Sequence of chain 1.J:
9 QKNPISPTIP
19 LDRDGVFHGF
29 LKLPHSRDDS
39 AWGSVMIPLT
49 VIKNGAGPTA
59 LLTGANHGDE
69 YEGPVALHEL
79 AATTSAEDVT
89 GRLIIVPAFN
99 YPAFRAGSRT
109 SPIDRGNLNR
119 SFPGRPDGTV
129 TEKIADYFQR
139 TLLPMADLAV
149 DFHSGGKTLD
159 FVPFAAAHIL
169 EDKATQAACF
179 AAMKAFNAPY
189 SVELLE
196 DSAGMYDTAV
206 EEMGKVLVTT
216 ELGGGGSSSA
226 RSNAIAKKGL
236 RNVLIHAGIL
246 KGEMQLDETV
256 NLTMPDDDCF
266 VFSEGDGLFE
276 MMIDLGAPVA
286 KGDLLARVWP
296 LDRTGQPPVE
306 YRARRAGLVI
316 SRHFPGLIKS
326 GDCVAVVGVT

A protein and the small-molecule ligand that binds it are described below.
Small molecule (SMILES): NCC[C@H](N)C(=O)O

Binding-site contacts:
Ligand atom ND contacts residue ZN1 of chain 1.CA at 4.3 Å.
Ligand atom CG contacts residue ARG107 of chain 1.J at 4.2 Å.
Ligand atom OXT contacts residue HIS151 of chain 1.J at 3.3 Å (h-bond).
Ligand atom C contacts residue ARG107 of chain 1.J at 3.9 Å.
Ligand atom O contacts residue ZN1 of chain 1.CA at 3.2 Å.
Ligand atom CB contacts residue SER152 of chain 1.J at 4.3 Å.
Ligand atom ND contacts residue PHE159 of chain 1.J at 4.5 Å.
Ligand atom CB contacts residue LEU157 of chain 1.J at 4.5 Å (hydrophobic).
Ligand atom O contacts residue HIS151 of chain 1.J at 4.2 Å.
Ligand atom OXT contacts residue HIS65 of chain 1.J at 4.2 Å.
Ligand atom ND contacts residue GLU68 of chain 1.J at 4.0 Å.
Ligand atom CA contacts residue ZN1 of chain 1.CA at 4.5 Å.
Ligand atom C contacts residue HIS65 of chain 1.J at 4.1 Å.
Ligand atom CB contacts residue GLU216 of chain 1.J at 3.2 Å.
Ligand atom CG contacts residue SER152 of chain 1.J at 3.2 Å.
Ligand atom CA contacts residue GLU216 of chain 1.J at 3.7 Å.
Ligand atom ND contacts residue LEU157 of chain 1.J at 3.9 Å.
Ligand atom CG contacts residue LEU157 of chain 1.J at 4.2 Å (hydrophobic).
Ligand atom ND contacts residue SER152 of chain 1.J at 3.8 Å.
Ligand atom C contacts residue ZN1 of chain 1.CA at 3.1 Å.
Ligand atom C contacts residue GLU216 of chain 1.J at 3.6 Å.
Ligand atom ND contacts residue ARG107 of chain 1.J at 3.0 Å (salt-bridge).
Ligand atom CB contacts residue PHE159 of chain 1.J at 3.6 Å (hydrophobic).
Ligand atom CG contacts residue GLU68 of chain 1.J at 4.2 Å.
Ligand atom CG contacts residue ZN1 of chain 1.CA at 4.2 Å.
Ligand atom CG contacts residue GLY153 of chain 1.J at 3.5 Å.
Ligand atom OXT contacts residue SER152 of chain 1.J at 4.0 Å.
Ligand atom O contacts residue HIS65 of chain 1.J at 3.0 Å.
Ligand atom O contacts residue ARG107 of chain 1.J at 3.0 Å (salt-bridge).
Ligand atom N contacts residue GLU216 of chain 1.J at 3.8 Å.
Ligand atom OXT contacts residue ZN1 of chain 1.CA at 2.5 Å.
Ligand atom C contacts residue GLU68 of chain 1.J at 4.5 Å.
Ligand atom OXT contacts residue GLU68 of chain 1.J at 4.2 Å.
Ligand atom ND contacts residue GLY153 of chain 1.J at 3.1 Å (h-bond).
Ligand atom CG contacts residue GLU216 of chain 1.J at 3.4 Å.
Ligand atom OXT contacts residue GLU216 of chain 1.J at 2.8 Å (salt-bridge).
Ligand atom CA contacts residue ARG107 of chain 1.J at 4.2 Å.
Ligand atom CG contacts residue PHE159 of chain 1.J at 3.5 Å (hydrophobic).
Ligand atom C contacts residue HIS151 of chain 1.J at 4.1 Å.